Sequence of chain 1.A:
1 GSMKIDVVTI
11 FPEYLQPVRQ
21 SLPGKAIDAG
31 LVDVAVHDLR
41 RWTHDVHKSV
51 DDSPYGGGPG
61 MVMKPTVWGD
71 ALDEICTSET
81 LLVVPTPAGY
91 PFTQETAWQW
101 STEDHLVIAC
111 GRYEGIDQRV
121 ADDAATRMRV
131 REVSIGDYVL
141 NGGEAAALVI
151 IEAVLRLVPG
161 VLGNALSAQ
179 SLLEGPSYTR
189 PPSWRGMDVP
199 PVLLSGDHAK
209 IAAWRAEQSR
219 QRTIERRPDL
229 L

Binding-site contacts:
Ligand atom C25 contacts residue GLU182 of chain 1.B at 3.6 Å.
Ligand atom C12 contacts residue ARG112 of chain 1.A at 3.7 Å.
Ligand atom C15 contacts residue LEU140 of chain 1.A at 3.3 Å (hydrophobic).
Ligand atom C11 contacts residue THR86 of chain 1.A at 3.6 Å.
Ligand atom C24 contacts residue GLU182 of chain 1.B at 3.7 Å.
Ligand atom C09 contacts residue GLY142 of chain 1.A at 3.6 Å.
Ligand atom C10 contacts residue GLY143 of chain 1.A at 3.6 Å.
Ligand atom C23 contacts residue THR86 of chain 1.A at 3.5 Å.
Ligand atom N01 contacts residue GLY136 of chain 1.A at 2.9 Å (h-bond).
Ligand atom C12 contacts residue GLY111 of chain 1.A at 3.4 Å.
Ligand atom C05 contacts residue PRO87 of chain 1.A at 3.7 Å (hydrophobic).
Ligand atom C15 contacts residue ASN141 of chain 1.A at 3.4 Å.
Ligand atom N14 contacts residue ASN141 of chain 1.A at 3.7 Å.
Ligand atom C13 contacts residue ARG112 of chain 1.A at 3.7 Å.
Ligand atom N31 contacts residue PRO85 of chain 1.A at 3.6 Å.
Ligand atom C11 contacts residue PRO87 of chain 1.A at 3.6 Å (hydrophobic).
Ligand atom N03 contacts residue LEU140 of chain 1.A at 3.5 Å (h-bond).
Ligand atom C15 contacts residue TYR113 of chain 1.A at 3.6 Å (hydrophobic).
Ligand atom C13 contacts residue GLY142 of chain 1.A at 3.7 Å.
Ligand atom N01 contacts residue TYR138 of chain 1.A at 3.6 Å (h-bond).
Ligand atom C10 contacts residue PRO85 of chain 1.A at 3.4 Å (hydrophobic).
Ligand atom N31 contacts residue SER134 of chain 1.A at 3.5 Å.
Ligand atom N31 contacts residue THR86 of chain 1.A at 3.4 Å (h-bond).
Ligand atom C21 contacts residue GLU114 of chain 1.A at 3.4 Å.
Ligand atom N31 contacts residue VAL133 of chain 1.A at 3.4 Å (h-bond).
Ligand atom N01 contacts residue SER134 of chain 1.A at 3.0 Å (h-bond).
Ligand atom C22 contacts residue GLU114 of chain 1.A at 3.5 Å.
Ligand atom N31 contacts residue ILE135 of chain 1.A at 3.6 Å.
Ligand atom C13 contacts residue TYR113 of chain 1.A at 3.2 Å (hydrophobic).
Ligand atom N31 contacts residue ALA146 of chain 1.A at 3.6 Å.
Ligand atom C06 contacts residue PRO87 of chain 1.A at 3.5 Å (hydrophobic).
Ligand atom C02 contacts residue TYR138 of chain 1.A at 3.4 Å (hydrophobic).
Ligand atom C08 contacts residue GLY142 of chain 1.A at 3.5 Å.
Ligand atom C22 contacts residue GLY115 of chain 1.A at 3.7 Å.
Ligand atom N03 contacts residue TYR138 of chain 1.A at 2.6 Å (h-bond).
Ligand atom N01 contacts residue ILE135 of chain 1.A at 3.6 Å.
Ligand atom N04 contacts residue LEU140 of chain 1.A at 3.1 Å (h-bond).
Ligand atom C16 contacts residue TYR113 of chain 1.A at 3.4 Å (hydrophobic).
Ligand atom C11 contacts residue PRO85 of chain 1.A at 3.7 Å (hydrophobic).
Ligand atom N14 contacts residue GLY142 of chain 1.A at 3.6 Å.

Sequence of chain 1.B:
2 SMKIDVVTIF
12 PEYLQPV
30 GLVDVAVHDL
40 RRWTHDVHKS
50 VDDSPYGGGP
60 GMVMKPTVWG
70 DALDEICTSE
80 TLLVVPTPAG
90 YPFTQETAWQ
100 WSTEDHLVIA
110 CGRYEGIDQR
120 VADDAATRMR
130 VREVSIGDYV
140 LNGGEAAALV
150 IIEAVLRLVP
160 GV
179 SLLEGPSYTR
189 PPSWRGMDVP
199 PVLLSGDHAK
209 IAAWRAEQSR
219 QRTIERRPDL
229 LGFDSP

This protein binds this small molecule.
Small molecule (SMILES): N#Cc1c(-c2ccc3ccn(C[C@@H]4CCCN(Cc5ccccc5)C4)c3c2)n[nH]c1N